This protein binds this small molecule.
Small molecule (SMILES): CC(=O)N[C@@H]1[C@@H](O)[C@H](O)[C@@H](CO)O[C@H]1O

Binding-site contacts:
Ligand atom C8 contacts residue ASN292 of chain 1.A at 4.4 Å.
Ligand atom C3 contacts residue ASN292 of chain 1.A at 3.8 Å.
Ligand atom C1 contacts residue ASN292 of chain 1.A at 1.4 Å.
Ligand atom N2 contacts residue ASN292 of chain 1.A at 2.9 Å (h-bond).
Ligand atom C7 contacts residue ASN292 of chain 1.A at 3.2 Å.
Ligand atom O5 contacts residue ASN292 of chain 1.A at 2.3 Å (h-bond).
Ligand atom C8 contacts residue LEU291 of chain 1.A at 4.3 Å (hydrophobic).
Ligand atom C8 contacts residue SER290 of chain 1.A at 3.2 Å.
Ligand atom C4 contacts residue ASN292 of chain 1.A at 4.2 Å.
Ligand atom N2 contacts residue SER290 of chain 1.A at 4.4 Å.
Ligand atom C2 contacts residue ASN292 of chain 1.A at 2.5 Å.
Ligand atom C5 contacts residue ASN292 of chain 1.A at 3.6 Å.
Ligand atom O7 contacts residue ASN292 of chain 1.A at 3.0 Å (h-bond).
Ligand atom C7 contacts residue SER290 of chain 1.A at 4.2 Å.

Sequence of chain 1.A:
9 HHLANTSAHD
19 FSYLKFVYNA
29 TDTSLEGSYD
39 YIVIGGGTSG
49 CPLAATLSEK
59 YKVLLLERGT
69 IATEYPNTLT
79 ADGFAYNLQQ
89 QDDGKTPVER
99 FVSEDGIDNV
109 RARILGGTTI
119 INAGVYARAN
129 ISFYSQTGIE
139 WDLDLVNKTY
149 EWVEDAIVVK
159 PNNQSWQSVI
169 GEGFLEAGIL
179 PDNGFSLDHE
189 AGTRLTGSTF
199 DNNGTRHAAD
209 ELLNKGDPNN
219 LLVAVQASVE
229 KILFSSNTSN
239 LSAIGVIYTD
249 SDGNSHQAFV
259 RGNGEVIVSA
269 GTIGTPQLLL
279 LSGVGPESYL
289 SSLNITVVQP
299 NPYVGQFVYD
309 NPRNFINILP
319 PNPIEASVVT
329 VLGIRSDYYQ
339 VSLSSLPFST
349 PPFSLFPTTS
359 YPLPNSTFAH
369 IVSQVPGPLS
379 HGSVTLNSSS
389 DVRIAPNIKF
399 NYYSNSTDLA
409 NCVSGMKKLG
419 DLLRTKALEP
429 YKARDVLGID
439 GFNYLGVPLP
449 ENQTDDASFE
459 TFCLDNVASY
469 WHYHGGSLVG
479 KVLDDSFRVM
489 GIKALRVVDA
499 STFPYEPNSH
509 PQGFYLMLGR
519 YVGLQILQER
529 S